This small molecule binds to this protein.
Small molecule (SMILES): C=CC[C@@H]1/C=C(\C)C[C@H](C)C[C@H](OC)[C@H]2O[C@@](O)(C(=O)C(=O)N3CCCC[C@H]3C(=O)O[C@H](/C(C)=C/[C@@H]3CC[C@@H](O)[C@H](OC)C3)[C@H](C)[C@@H](O)CC1=O)[C@H](C)C[C@@H]2OC

Binding-site contacts:
Ligand atom O5 contacts residue ASP140 of chain 1.A at 3.3 Å (salt-bridge).
Ligand atom C8 contacts residue PHE202 of chain 1.A at 3.9 Å (hydrophobic).
Ligand atom O4 contacts residue PHE139 of chain 1.A at 3.5 Å.
Ligand atom O6 contacts residue ASP140 of chain 1.A at 2.7 Å (salt-bridge).
Ligand atom C1 contacts residue TYR185 of chain 1.A at 3.3 Å (hydrophobic).
Ligand atom O3 contacts residue PHE202 of chain 1.A at 3.5 Å.
Ligand atom O4 contacts residue TYR129 of chain 1.A at 3.2 Å.
Ligand atom C4 contacts residue PHE149 of chain 1.A at 3.5 Å (hydrophobic).
Ligand atom C28 contacts residue MET157 of chain 1.A at 3.8 Å (hydrophobic).
Ligand atom C35 contacts residue TYR185 of chain 1.A at 3.6 Å (hydrophobic).
Ligand atom C2 contacts residue TYR185 of chain 1.A at 3.4 Å (hydrophobic).
Ligand atom C6 contacts residue TYR129 of chain 1.A at 3.6 Å (hydrophobic).
Ligand atom C36 contacts residue ARG145 of chain 1.A at 3.5 Å.
Ligand atom C45 contacts residue GLY184 of chain 1.A at 3.4 Å.
Ligand atom O10 contacts residue MET157 of chain 1.A at 2.6 Å (h-bond).
Ligand atom C14 contacts residue ASP140 of chain 1.A at 3.7 Å.
Ligand atom C36 contacts residue TYR129 of chain 1.A at 3.8 Å (hydrophobic).
Ligand atom C9 contacts residue ASP140 of chain 1.A at 3.7 Å.
Ligand atom O2 contacts residue TYR185 of chain 1.A at 3.7 Å.
Ligand atom C41 contacts residue PHE149 of chain 1.A at 3.4 Å (hydrophobic).
Ligand atom N7 contacts residue TYR185 of chain 1.A at 3.7 Å.
Ligand atom O2 contacts residue VAL158 of chain 1.A at 3.3 Å.
Ligand atom C27 contacts residue TYR185 of chain 1.A at 3.7 Å (hydrophobic).
Ligand atom C42 contacts residue TYR185 of chain 1.A at 3.4 Å (hydrophobic).
Ligand atom C5 contacts residue TYR129 of chain 1.A at 3.6 Å (hydrophobic).
Ligand atom O2 contacts residue ILE159 of chain 1.A at 2.9 Å (h-bond).
Ligand atom C24 contacts residue MET157 of chain 1.A at 3.7 Å (hydrophobic).
Ligand atom C11 contacts residue TYR185 of chain 1.A at 3.5 Å (hydrophobic).
Ligand atom C3 contacts residue TRP162 of chain 1.A at 3.4 Å (hydrophobic).
Ligand atom O4 contacts residue ASP140 of chain 1.A at 3.2 Å (salt-bridge).
Ligand atom C4 contacts residue TRP162 of chain 1.A at 3.7 Å (hydrophobic).
Ligand atom O5 contacts residue TYR129 of chain 1.A at 3.6 Å.
Ligand atom C5 contacts residue PHE149 of chain 1.A at 3.8 Å (hydrophobic).
Ligand atom C35 contacts residue ILE194 of chain 1.A at 3.7 Å (hydrophobic).
Ligand atom O3 contacts residue TYR185 of chain 1.A at 2.7 Å (h-bond).
Ligand atom O4 contacts residue PHE202 of chain 1.A at 3.7 Å.
Ligand atom O1 contacts residue TYR185 of chain 1.A at 3.5 Å (h-bond).
Ligand atom C8 contacts residue TYR185 of chain 1.A at 3.3 Å (hydrophobic).
Ligand atom C10 contacts residue ASP140 of chain 1.A at 3.4 Å.
Ligand atom C45 contacts residue TYR185 of chain 1.A at 3.9 Å (hydrophobic).

Sequence of chain 1.A:
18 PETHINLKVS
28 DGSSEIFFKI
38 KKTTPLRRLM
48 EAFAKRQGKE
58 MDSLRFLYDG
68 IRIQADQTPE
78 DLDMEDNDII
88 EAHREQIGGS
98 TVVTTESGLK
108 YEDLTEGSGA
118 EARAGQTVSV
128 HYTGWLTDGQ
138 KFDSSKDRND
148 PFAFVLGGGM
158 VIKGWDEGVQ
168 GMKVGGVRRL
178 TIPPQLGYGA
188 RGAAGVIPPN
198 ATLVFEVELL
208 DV